A small-molecule ligand and the protein it binds are described below.
Small molecule (SMILES): C=CC1=C(C)/C(=C\c2[nH]c(/C=C3\N=C(/C=C4\NC(=O)[C@@H](C)\C4=C/C)C(C)=C3CCC(=O)O)c(CCC(=O)O)c2C)NC1=O

Sequence of chain 1.A:
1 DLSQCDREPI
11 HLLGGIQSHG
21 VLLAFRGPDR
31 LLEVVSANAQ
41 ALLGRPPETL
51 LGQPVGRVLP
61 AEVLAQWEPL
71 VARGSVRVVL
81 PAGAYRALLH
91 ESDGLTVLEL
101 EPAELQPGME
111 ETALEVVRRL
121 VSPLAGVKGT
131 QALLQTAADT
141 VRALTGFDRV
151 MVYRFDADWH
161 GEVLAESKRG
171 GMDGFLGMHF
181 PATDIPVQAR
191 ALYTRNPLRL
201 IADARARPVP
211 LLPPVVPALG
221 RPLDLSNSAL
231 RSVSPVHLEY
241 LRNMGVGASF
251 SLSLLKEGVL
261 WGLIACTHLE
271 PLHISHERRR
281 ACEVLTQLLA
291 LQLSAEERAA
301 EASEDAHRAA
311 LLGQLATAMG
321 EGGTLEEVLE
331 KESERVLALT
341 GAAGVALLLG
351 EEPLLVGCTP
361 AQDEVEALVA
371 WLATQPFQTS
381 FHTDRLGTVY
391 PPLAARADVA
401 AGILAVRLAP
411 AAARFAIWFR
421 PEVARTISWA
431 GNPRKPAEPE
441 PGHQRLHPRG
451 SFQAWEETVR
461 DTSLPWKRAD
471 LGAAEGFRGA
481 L

Binding-site contacts:
Ligand atom CAA contacts residue CYS5 of chain 1.A at 2.7 Å (hydrophobic).
Ligand atom CAB contacts residue TYR193 of chain 1.A at 3.3 Å (hydrophobic).
Ligand atom CGB contacts residue ARG231 of chain 1.A at 3.5 Å.
Ligand atom CMD contacts residue TYR240 of chain 1.A at 3.4 Å (hydrophobic).
Ligand atom CGC contacts residue HIS237 of chain 1.A at 3.4 Å.
Ligand atom OA contacts residue ASP184 of chain 1.A at 3.4 Å (salt-bridge).
Ligand atom O1C contacts residue SER249 of chain 1.A at 3.2 Å (h-bond).
Ligand atom O2B contacts residue VAL233 of chain 1.A at 3.2 Å.
Ligand atom O2B contacts residue ARG231 of chain 1.A at 2.7 Å (salt-bridge).
Ligand atom CBA contacts residue CYS5 of chain 1.A at 1.8 Å (hydrophobic).
Ligand atom NC contacts residue ASP184 of chain 1.A at 3.0 Å (salt-bridge).
Ligand atom CGC contacts residue SER249 of chain 1.A at 3.5 Å.
Ligand atom CBD contacts residue PHE180 of chain 1.A at 3.4 Å (hydrophobic).
Ligand atom NB contacts residue HIS237 of chain 1.A at 3.5 Å (h-bond).
Ligand atom CMD contacts residue PHE180 of chain 1.A at 3.5 Å (hydrophobic).
Ligand atom CMB contacts residue SER234 of chain 1.A at 3.5 Å.
Ligand atom C4C contacts residue ILE185 of chain 1.A at 3.5 Å (hydrophobic).
Ligand atom NB contacts residue ASP184 of chain 1.A at 3.0 Å (salt-bridge).
Ligand atom O2C contacts residue ILE201 of chain 1.A at 3.2 Å.
Ligand atom O1B contacts residue TYR193 of chain 1.A at 2.5 Å (h-bond).
Ligand atom OA contacts residue TYR240 of chain 1.A at 3.3 Å.
Ligand atom O1C contacts residue SER251 of chain 1.A at 2.9 Å (h-bond).
Ligand atom NC contacts residue HIS237 of chain 1.A at 3.3 Å.
Ligand atom CGB contacts residue TYR193 of chain 1.A at 3.4 Å (hydrophobic).
Ligand atom CAC contacts residue TYR193 of chain 1.A at 3.5 Å (hydrophobic).
Ligand atom CBB contacts residue TYR193 of chain 1.A at 3.4 Å (hydrophobic).
Ligand atom CBC contacts residue HIS237 of chain 1.A at 3.4 Å.
Ligand atom NC contacts residue ILE185 of chain 1.A at 3.5 Å.
Ligand atom CMB contacts residue GLU8 of chain 1.A at 3.4 Å.
Ligand atom C1B contacts residue PRO186 of chain 1.A at 3.4 Å (hydrophobic).
Ligand atom CAD contacts residue PHE180 of chain 1.A at 3.3 Å (hydrophobic).
Ligand atom O2C contacts residue HIS237 of chain 1.A at 2.6 Å (h-bond).
Ligand atom OD contacts residue MET151 of chain 1.A at 3.5 Å.
Ligand atom O2C contacts residue SER249 of chain 1.A at 2.8 Å (h-bond).
Ligand atom C2A contacts residue THR183 of chain 1.A at 3.5 Å.
Ligand atom O2B contacts residue SER234 of chain 1.A at 3.1 Å (h-bond).
Ligand atom C1C contacts residue HIS237 of chain 1.A at 3.3 Å.
Ligand atom O1B contacts residue ARG231 of chain 1.A at 2.8 Å (salt-bridge).
Ligand atom NA contacts residue ASP184 of chain 1.A at 3.2 Å (salt-bridge).
Ligand atom C2D contacts residue TYR240 of chain 1.A at 3.4 Å (hydrophobic).